Binding-site contacts:
Ligand atom C2 contacts residue SER104 of chain 1.B at 3.9 Å.
Ligand atom O7 contacts residue ASP31 of chain 1.B at 3.5 Å (salt-bridge).
Ligand atom C6 contacts residue TYR37 of chain 1.A at 3.6 Å (hydrophobic).
Ligand atom C1 contacts residue HIS31 of chain 1.A at 3.7 Å.
Ligand atom C1 contacts residue ASN33 of chain 1.A at 3.8 Å.
Ligand atom O3 contacts residue TRP105 of chain 1.B at 3.7 Å.
Ligand atom O4 contacts residue SER104 of chain 1.B at 3.1 Å (h-bond).
Ligand atom C8 contacts residue TYR32 of chain 1.B at 3.5 Å (hydrophobic).
Ligand atom O2 contacts residue HIS31 of chain 1.A at 3.6 Å.
Ligand atom C5 contacts residue ASN33 of chain 1.A at 3.9 Å.
Ligand atom O2 contacts residue THR100 of chain 1.B at 3.7 Å.
Ligand atom C6 contacts residue TYR33 of chain 1.B at 3.7 Å (hydrophobic).
Ligand atom C2 contacts residue HIS31 of chain 1.A at 3.7 Å.
Ligand atom O5 contacts residue ASN33 of chain 1.A at 3.1 Å (h-bond).
Ligand atom C5 contacts residue TYR33 of chain 1.B at 3.9 Å (hydrophobic).
Ligand atom C6 contacts residue TRP105 of chain 1.B at 3.8 Å (hydrophobic).
Ligand atom C2 contacts residue TYR33 of chain 1.B at 3.7 Å (hydrophobic).
Ligand atom O3 contacts residue TYR35 of chain 1.B at 2.6 Å (h-bond).
Ligand atom O5 contacts residue TYR33 of chain 1.B at 3.4 Å.
Ligand atom O4 contacts residue ASN33 of chain 1.A at 3.0 Å (h-bond).
Ligand atom C4 contacts residue TYR35 of chain 1.B at 3.8 Å (hydrophobic).
Ligand atom O3 contacts residue SER104 of chain 1.B at 2.8 Å (h-bond).
Ligand atom O4 contacts residue TRP105 of chain 1.B at 3.2 Å.
Ligand atom O3 contacts residue HIS31 of chain 1.A at 2.9 Å (h-bond).
Ligand atom O7 contacts residue TYR33 of chain 1.B at 3.0 Å (h-bond).
Ligand atom O7 contacts residue TYR32 of chain 1.B at 3.5 Å.
Ligand atom O4 contacts residue GLY103 of chain 1.B at 3.1 Å.
Ligand atom C2 contacts residue THR100 of chain 1.B at 3.4 Å.
Ligand atom C4 contacts residue TRP105 of chain 1.B at 3.6 Å (hydrophobic).
Ligand atom C7 contacts residue ASP31 of chain 1.B at 3.6 Å.
Ligand atom O6 contacts residue TRP105 of chain 1.B at 3.5 Å.
Ligand atom C6 contacts residue TYR33 of chain 1.B at 3.6 Å (hydrophobic).
Ligand atom O4 contacts residue TRP105 of chain 1.B at 3.3 Å.
Ligand atom C3 contacts residue TYR35 of chain 1.B at 3.1 Å (hydrophobic).
Ligand atom C8 contacts residue ASP31 of chain 1.B at 3.5 Å.
Ligand atom C3 contacts residue SER104 of chain 1.B at 3.7 Å.
Ligand atom C2 contacts residue ASN33 of chain 1.A at 3.9 Å.
Ligand atom O6 contacts residue TYR35 of chain 1.B at 2.7 Å (h-bond).
Ligand atom C6 contacts residue TYR35 of chain 1.B at 3.5 Å (hydrophobic).
Ligand atom C4 contacts residue TYR33 of chain 1.B at 3.8 Å (hydrophobic).

Sequence of chain 1.B:
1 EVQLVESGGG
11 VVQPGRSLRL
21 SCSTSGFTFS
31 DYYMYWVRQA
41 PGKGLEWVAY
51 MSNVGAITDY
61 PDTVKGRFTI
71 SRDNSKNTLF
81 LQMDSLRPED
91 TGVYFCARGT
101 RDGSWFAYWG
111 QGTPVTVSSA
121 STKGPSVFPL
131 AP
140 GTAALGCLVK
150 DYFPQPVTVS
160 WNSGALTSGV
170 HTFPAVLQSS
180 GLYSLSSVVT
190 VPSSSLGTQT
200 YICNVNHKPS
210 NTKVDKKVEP

A protein and the small-molecule ligand that binds it are described below.
Small molecule (SMILES): CC(=O)N[C@@H]1[C@@H](O[C@@H]2O[C@@H](C)[C@@H](O)[C@@H](O)[C@@H]2O)[C@H](O[C@@H]2O[C@H](CO)[C@H](O)[C@H](O)[C@H]2O[C@@H]2O[C@@H](C)[C@@H](O)[C@@H](O)[C@@H]2O)[C@@H](CO)O[C@@H]1O

Sequence of chain 1.A:
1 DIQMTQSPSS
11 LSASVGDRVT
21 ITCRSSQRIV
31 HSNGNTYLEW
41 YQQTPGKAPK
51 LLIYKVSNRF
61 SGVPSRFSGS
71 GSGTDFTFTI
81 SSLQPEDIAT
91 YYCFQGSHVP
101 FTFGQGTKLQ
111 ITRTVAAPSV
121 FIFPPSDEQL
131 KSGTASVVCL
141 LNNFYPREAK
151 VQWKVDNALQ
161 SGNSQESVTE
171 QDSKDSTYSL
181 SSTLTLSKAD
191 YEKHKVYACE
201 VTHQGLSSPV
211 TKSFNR